Sequence of chain 1.A:
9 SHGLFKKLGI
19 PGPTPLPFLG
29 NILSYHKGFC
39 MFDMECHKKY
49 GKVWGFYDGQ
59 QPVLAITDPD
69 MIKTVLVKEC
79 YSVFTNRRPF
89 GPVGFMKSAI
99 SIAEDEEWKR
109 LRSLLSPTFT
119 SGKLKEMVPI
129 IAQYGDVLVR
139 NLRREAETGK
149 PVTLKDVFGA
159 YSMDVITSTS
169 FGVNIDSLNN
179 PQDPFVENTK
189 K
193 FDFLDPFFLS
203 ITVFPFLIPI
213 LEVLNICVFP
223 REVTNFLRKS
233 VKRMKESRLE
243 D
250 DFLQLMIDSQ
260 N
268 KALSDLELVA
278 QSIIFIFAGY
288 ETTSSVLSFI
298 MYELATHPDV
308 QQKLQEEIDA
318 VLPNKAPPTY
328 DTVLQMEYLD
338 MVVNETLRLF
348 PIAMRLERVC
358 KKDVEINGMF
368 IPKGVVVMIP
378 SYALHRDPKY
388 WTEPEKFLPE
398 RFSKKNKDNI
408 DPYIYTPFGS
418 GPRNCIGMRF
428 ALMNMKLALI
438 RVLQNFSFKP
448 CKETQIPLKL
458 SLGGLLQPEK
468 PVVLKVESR

Binding-site contacts:
Ligand atom C13 contacts residue SER99 of chain 1.A at 3.5 Å.
Ligand atom C15 contacts residue PHE284 of chain 1.A at 3.6 Å (hydrophobic).
Ligand atom N23 contacts residue PHE284 of chain 1.A at 3.3 Å.
Ligand atom C25 contacts residue ALA285 of chain 1.A at 3.8 Å (hydrophobic).
Ligand atom C12 contacts residue SER99 of chain 1.A at 3.2 Å.
Ligand atom C21 contacts residue SER99 of chain 1.A at 3.4 Å.
Ligand atom C16 contacts residue ILE281 of chain 1.A at 3.7 Å (hydrophobic).
Ligand atom C38 contacts residue SER99 of chain 1.A at 3.6 Å.
Ligand atom O22 contacts residue SER99 of chain 1.A at 2.7 Å (h-bond).
Ligand atom C39 contacts residue HEM1 of chain 1.B at 3.1 Å.
Ligand atom C04 contacts residue PHE88 of chain 1.A at 3.6 Å (hydrophobic).
Ligand atom C38 contacts residue ARG85 of chain 1.A at 3.1 Å.
Ligand atom N27 contacts residue HEM1 of chain 1.B at 2.3 Å.
Ligand atom C16 contacts residue PHE284 of chain 1.A at 3.9 Å (hydrophobic).
Ligand atom S11 contacts residue ILE100 of chain 1.A at 3.6 Å.
Ligand atom C01 contacts residue GLU354 of chain 1.A at 3.2 Å.
Ligand atom C13 contacts residue ILE281 of chain 1.A at 3.8 Å (hydrophobic).
Ligand atom C20 contacts residue PHE193 of chain 1.A at 3.8 Å (hydrophobic).
Ligand atom C10 contacts residue PHE88 of chain 1.A at 3.5 Å (hydrophobic).
Ligand atom C04 contacts residue PHE195 of chain 1.A at 3.5 Å (hydrophobic).
Ligand atom C20 contacts residue PHE284 of chain 1.A at 3.5 Å (hydrophobic).
Ligand atom S11 contacts residue PHE88 of chain 1.A at 3.6 Å.
Ligand atom C24 contacts residue ALA285 of chain 1.A at 3.5 Å (hydrophobic).
Ligand atom C18 contacts residue PHE284 of chain 1.A at 3.5 Å (hydrophobic).
Ligand atom C17 contacts residue PHE284 of chain 1.A at 3.5 Å (hydrophobic).
Ligand atom C39 contacts residue ARG85 of chain 1.A at 3.4 Å.
Ligand atom C26 contacts residue ALA285 of chain 1.A at 3.9 Å (hydrophobic).
Ligand atom C16 contacts residue PHE221 of chain 1.A at 3.6 Å (hydrophobic).
Ligand atom C40 contacts residue HEM1 of chain 1.B at 3.3 Å.
Ligand atom C24 contacts residue PHE284 of chain 1.A at 3.5 Å (hydrophobic).
Ligand atom C03 contacts residue PHE195 of chain 1.A at 3.5 Å (hydrophobic).
Ligand atom C17 contacts residue PHE221 of chain 1.A at 3.3 Å (hydrophobic).
Ligand atom C18 contacts residue PHE221 of chain 1.A at 3.9 Å (hydrophobic).
Ligand atom C29 contacts residue THR289 of chain 1.A at 3.8 Å.
Ligand atom C19 contacts residue PHE193 of chain 1.A at 3.5 Å (hydrophobic).
Ligand atom C01 contacts residue ARG86 of chain 1.A at 3.3 Å.
Ligand atom C30 contacts residue PHE284 of chain 1.A at 3.5 Å (hydrophobic).
Ligand atom C26 contacts residue HEM1 of chain 1.B at 3.0 Å.
Ligand atom C28 contacts residue HEM1 of chain 1.B at 3.2 Å.
Ligand atom C19 contacts residue PHE284 of chain 1.A at 3.6 Å (hydrophobic).

The small molecule below binds the protein below.
Small molecule (SMILES): CC(C)(C)OC(=O)N[C@@H](CSC[C@@H](Nc1ccccc1)C(=O)NCc1cccnc1)Cc1c[nH]c2ccccc12